Binding-site contacts:
Ligand atom C3 contacts residue GLY174 of chain 1.B at 2.9 Å.
Ligand atom N contacts residue GLY174 of chain 1.B at 3.1 Å (h-bond).
Ligand atom C contacts residue GLY174 of chain 1.B at 4.0 Å.
Ligand atom C1 contacts residue MET362 of chain 1.B at 3.9 Å (hydrophobic).
Ligand atom C7 contacts residue GLY174 of chain 1.B at 4.1 Å.
Ligand atom C7 contacts residue LEU155 of chain 1.B at 4.0 Å (hydrophobic).
Ligand atom C14 contacts residue GLY174 of chain 1.B at 3.8 Å.
Ligand atom C contacts residue ARG176 of chain 1.B at 4.2 Å.
Ligand atom C2 contacts residue HIS175 of chain 1.B at 4.1 Å.
Ligand atom CL contacts residue THR172 of chain 1.B at 4.0 Å.
Ligand atom C12 contacts residue GLY174 of chain 1.B at 3.5 Å.
Ligand atom C11 contacts residue GLY174 of chain 1.B at 3.8 Å.
Ligand atom CL contacts residue VAL247 of chain 1.B at 3.9 Å.
Ligand atom C4 contacts residue HIS175 of chain 1.B at 4.2 Å.
Ligand atom C9 contacts residue TYR154 of chain 1.B at 3.4 Å (hydrophobic).
Ligand atom C3 contacts residue HIS175 of chain 1.B at 4.2 Å.
Ligand atom O contacts residue TYR154 of chain 1.B at 3.6 Å (h-bond).
Ligand atom C14 contacts residue THR172 of chain 1.B at 3.4 Å.
Ligand atom C1 contacts residue HIS175 of chain 1.B at 3.3 Å.
Ligand atom O1 contacts residue TYR154 of chain 1.B at 2.4 Å (h-bond).
Ligand atom C10 contacts residue ARG152 of chain 1.B at 3.7 Å.
Ligand atom C contacts residue THR172 of chain 1.B at 4.0 Å.
Ligand atom CL contacts residue HIS175 of chain 1.B at 3.6 Å.
Ligand atom C9 contacts residue ARG152 of chain 1.B at 3.7 Å.
Ligand atom O1 contacts residue ARG152 of chain 1.B at 4.1 Å.
Ligand atom C4 contacts residue THR172 of chain 1.B at 4.2 Å.
Ligand atom C6 contacts residue PRO242 of chain 1.B at 3.6 Å (hydrophobic).
Ligand atom C8 contacts residue ARG152 of chain 1.B at 4.0 Å.
Ligand atom O contacts residue ARG152 of chain 1.B at 3.1 Å (salt-bridge).
Ligand atom C5 contacts residue GLY174 of chain 1.B at 3.5 Å.
Ligand atom C4 contacts residue GLY174 of chain 1.B at 3.5 Å.
Ligand atom C6 contacts residue GLY174 of chain 1.B at 4.0 Å.
Ligand atom CL contacts residue MET362 of chain 1.B at 4.0 Å.
Ligand atom CL contacts residue LEU177 of chain 1.B at 3.6 Å.
Ligand atom CL contacts residue ARG176 of chain 1.B at 3.5 Å.
Ligand atom C2 contacts residue GLY174 of chain 1.B at 3.1 Å.
Ligand atom C contacts residue HIS175 of chain 1.B at 3.7 Å.
Ligand atom C14 contacts residue HIS175 of chain 1.B at 4.1 Å.
Ligand atom C1 contacts residue GLY174 of chain 1.B at 3.8 Å.
Ligand atom C7 contacts residue PRO242 of chain 1.B at 3.9 Å (hydrophobic).

Sequence of chain 1.B:
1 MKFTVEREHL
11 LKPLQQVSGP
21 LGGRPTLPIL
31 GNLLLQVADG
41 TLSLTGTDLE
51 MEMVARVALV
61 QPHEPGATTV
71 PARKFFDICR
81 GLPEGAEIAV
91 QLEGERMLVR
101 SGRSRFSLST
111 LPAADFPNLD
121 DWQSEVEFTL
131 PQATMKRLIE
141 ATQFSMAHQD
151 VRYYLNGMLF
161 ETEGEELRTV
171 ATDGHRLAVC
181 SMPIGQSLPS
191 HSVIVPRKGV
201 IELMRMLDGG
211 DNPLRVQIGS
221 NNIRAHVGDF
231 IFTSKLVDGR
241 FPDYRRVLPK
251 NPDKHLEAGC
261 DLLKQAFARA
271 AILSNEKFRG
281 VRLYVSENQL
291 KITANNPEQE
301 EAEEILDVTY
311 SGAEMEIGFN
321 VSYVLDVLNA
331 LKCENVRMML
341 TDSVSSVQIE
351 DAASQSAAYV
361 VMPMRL

A small-molecule ligand and the protein it binds are described below.
Small molecule (SMILES): NC(=O)Cn1c2c(c3cc(Cl)ccc31)CC[C@@H](C(=O)O)C2